Binding-site contacts:
Ligand atom C5 contacts residue PHE483 of chain 1.I at 4.1 Å (hydrophobic).
Ligand atom C8 contacts residue PHE335 of chain 1.K at 4.4 Å (hydrophobic).
Ligand atom O6 contacts residue PHE483 of chain 1.I at 4.4 Å.
Ligand atom N2 contacts residue ASN340 of chain 1.K at 2.9 Å (h-bond).
Ligand atom C1 contacts residue ASN340 of chain 1.K at 1.4 Å.
Ligand atom O5 contacts residue ASP336 of chain 1.K at 4.4 Å.
Ligand atom O7 contacts residue ASN340 of chain 1.K at 3.8 Å.
Ligand atom C2 contacts residue ASP336 of chain 1.K at 3.7 Å.
Ligand atom C5 contacts residue ASN340 of chain 1.K at 3.6 Å.
Ligand atom O5 contacts residue ASN340 of chain 1.K at 2.4 Å (h-bond).
Ligand atom O7 contacts residue ASP336 of chain 1.K at 2.9 Å (salt-bridge).
Ligand atom C7 contacts residue ASN340 of chain 1.K at 3.5 Å.
Ligand atom C4 contacts residue PHE483 of chain 1.I at 4.4 Å (hydrophobic).
Ligand atom C4 contacts residue ASN340 of chain 1.K at 4.2 Å.
Ligand atom N2 contacts residue ASP336 of chain 1.K at 3.9 Å.
Ligand atom O3 contacts residue VAL364 of chain 1.K at 4.4 Å.
Ligand atom C7 contacts residue ASP336 of chain 1.K at 3.5 Å.
Ligand atom C1 contacts residue PHE483 of chain 1.I at 4.3 Å (hydrophobic).
Ligand atom C1 contacts residue ASP336 of chain 1.K at 3.8 Å.
Ligand atom C8 contacts residue PHE339 of chain 1.K at 3.8 Å (hydrophobic).
Ligand atom C3 contacts residue ASN340 of chain 1.K at 3.8 Å.
Ligand atom C2 contacts residue ASN340 of chain 1.K at 2.5 Å.

Sequence of chain 1.I:
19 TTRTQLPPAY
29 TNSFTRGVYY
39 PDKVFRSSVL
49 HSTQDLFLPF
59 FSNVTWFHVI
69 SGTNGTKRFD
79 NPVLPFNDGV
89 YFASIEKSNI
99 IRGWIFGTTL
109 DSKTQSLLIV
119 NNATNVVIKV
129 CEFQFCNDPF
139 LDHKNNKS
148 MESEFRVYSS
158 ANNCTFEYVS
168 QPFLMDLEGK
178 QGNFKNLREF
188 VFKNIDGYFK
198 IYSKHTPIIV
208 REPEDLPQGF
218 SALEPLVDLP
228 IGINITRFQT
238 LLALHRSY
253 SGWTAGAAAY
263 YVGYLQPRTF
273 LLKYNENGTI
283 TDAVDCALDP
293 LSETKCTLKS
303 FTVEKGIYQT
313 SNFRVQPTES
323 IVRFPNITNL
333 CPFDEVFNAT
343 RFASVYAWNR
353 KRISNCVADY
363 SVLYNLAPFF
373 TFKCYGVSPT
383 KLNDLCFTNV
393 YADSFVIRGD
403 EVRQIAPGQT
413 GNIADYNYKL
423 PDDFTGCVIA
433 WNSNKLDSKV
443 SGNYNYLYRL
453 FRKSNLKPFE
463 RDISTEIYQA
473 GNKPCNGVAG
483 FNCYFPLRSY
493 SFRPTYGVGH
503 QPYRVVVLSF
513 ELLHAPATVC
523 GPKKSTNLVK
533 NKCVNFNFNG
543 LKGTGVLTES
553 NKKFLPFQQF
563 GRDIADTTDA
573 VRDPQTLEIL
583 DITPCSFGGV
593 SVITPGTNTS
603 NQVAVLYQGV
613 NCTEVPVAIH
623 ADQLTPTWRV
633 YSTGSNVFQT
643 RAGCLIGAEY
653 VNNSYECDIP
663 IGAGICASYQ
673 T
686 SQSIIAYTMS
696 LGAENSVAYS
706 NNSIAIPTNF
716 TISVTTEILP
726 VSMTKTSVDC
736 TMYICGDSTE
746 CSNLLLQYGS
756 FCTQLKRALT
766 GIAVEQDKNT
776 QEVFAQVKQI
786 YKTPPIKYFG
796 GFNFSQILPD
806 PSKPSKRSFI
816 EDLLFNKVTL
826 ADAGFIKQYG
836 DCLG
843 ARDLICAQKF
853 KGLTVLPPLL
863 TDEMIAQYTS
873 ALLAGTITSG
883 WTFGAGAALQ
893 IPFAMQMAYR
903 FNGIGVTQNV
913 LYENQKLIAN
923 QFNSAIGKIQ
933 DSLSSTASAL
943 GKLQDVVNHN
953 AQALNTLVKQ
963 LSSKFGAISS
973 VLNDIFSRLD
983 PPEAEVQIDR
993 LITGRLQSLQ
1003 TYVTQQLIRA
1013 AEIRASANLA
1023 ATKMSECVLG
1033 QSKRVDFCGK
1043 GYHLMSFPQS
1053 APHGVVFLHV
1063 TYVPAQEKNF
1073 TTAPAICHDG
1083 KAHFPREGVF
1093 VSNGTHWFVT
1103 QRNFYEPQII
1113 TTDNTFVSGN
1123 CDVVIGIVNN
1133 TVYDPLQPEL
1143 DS

The small molecule below binds the protein below.
Small molecule (SMILES): CC(=O)N[C@H]1[C@H](O[C@H]2[C@H](O)[C@@H](NC(C)=O)CO[C@@H]2CO)O[C@H](CO)[C@@H](O[C@@H]2O[C@H](CO)[C@@H](O)[C@H](O[C@H]3O[C@H](CO)[C@@H](O)[C@H](O)[C@@H]3O)[C@@H]2O)[C@@H]1O

Sequence of chain 1.K:
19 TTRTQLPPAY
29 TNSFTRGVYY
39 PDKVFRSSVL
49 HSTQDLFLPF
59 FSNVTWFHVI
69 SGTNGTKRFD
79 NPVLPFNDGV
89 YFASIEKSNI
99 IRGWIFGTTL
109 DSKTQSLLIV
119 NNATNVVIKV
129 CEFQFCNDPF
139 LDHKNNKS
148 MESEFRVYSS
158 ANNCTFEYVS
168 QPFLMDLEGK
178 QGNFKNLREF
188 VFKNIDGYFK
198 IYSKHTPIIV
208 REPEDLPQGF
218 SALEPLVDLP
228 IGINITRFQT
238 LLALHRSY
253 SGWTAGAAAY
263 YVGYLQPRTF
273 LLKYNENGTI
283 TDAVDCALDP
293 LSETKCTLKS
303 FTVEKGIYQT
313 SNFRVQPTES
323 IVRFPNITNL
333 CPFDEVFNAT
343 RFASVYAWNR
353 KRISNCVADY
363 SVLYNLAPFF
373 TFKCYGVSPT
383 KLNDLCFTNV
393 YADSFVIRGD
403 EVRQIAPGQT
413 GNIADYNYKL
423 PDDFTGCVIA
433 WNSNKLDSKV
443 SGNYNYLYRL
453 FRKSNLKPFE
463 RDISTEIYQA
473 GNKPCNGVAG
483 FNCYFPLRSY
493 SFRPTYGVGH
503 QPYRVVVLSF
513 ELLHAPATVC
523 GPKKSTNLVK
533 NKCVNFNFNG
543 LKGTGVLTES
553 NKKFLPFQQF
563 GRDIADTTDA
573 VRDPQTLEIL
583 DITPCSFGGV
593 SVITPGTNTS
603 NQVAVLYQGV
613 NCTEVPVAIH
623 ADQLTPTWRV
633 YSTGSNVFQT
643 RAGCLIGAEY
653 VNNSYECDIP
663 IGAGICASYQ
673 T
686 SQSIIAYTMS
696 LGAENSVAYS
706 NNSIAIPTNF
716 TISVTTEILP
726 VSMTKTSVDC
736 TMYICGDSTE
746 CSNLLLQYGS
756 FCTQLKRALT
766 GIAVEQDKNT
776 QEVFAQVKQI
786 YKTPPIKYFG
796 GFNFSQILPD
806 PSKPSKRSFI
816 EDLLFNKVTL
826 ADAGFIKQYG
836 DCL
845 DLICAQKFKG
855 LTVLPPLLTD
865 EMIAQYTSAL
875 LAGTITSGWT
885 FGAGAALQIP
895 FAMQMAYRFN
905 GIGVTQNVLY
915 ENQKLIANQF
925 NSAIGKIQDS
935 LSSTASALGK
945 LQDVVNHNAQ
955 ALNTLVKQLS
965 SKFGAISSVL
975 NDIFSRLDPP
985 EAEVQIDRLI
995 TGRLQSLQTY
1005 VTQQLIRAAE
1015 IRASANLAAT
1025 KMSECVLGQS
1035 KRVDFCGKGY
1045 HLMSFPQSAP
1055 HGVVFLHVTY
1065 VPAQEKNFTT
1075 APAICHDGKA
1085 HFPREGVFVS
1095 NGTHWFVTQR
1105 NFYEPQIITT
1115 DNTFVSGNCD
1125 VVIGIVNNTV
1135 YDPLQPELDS